The small molecule below binds the protein below.
Small molecule (SMILES): CC(=O)N[C@@H]1[C@@H](O)[C@H](O)[C@@H](CO)O[C@H]1O

Sequence of chain 1.A:
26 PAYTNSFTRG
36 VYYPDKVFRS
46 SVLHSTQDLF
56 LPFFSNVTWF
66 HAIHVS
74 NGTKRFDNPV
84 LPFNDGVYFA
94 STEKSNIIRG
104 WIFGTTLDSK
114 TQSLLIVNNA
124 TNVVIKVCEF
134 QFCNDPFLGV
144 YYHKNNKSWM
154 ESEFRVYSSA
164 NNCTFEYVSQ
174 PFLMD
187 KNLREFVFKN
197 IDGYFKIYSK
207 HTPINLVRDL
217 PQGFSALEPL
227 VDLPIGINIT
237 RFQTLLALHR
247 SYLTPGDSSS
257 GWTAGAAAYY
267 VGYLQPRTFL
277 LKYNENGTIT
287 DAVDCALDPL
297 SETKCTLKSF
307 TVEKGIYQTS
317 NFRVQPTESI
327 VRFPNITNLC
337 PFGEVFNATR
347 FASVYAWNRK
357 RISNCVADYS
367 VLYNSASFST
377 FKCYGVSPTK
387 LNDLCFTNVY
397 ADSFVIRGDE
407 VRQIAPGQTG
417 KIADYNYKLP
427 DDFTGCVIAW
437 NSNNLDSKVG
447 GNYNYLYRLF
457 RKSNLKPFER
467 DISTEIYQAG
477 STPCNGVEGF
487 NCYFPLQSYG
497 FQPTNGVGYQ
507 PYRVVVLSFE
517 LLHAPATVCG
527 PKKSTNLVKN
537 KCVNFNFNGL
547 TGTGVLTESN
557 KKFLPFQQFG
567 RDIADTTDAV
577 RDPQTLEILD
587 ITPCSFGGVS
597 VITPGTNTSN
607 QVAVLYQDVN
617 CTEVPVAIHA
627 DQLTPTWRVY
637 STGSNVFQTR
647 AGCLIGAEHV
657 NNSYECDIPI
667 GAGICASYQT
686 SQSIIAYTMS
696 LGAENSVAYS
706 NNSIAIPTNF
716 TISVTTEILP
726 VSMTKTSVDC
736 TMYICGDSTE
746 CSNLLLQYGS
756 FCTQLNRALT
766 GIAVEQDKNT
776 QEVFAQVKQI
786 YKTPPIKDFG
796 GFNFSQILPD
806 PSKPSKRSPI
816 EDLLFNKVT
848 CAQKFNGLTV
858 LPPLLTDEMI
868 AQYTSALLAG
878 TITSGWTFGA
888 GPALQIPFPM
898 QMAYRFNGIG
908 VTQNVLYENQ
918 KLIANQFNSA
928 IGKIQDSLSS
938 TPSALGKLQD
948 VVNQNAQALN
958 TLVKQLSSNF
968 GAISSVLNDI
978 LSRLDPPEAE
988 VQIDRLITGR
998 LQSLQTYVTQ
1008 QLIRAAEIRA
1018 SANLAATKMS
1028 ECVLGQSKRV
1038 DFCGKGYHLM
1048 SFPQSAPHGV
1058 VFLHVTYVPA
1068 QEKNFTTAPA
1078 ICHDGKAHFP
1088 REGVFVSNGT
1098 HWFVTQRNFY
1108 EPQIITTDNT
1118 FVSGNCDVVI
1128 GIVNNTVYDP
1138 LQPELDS

Binding-site contacts:
Ligand atom O5 contacts residue ASN603 of chain 1.A at 2.4 Å (h-bond).
Ligand atom O6 contacts residue ASN603 of chain 1.A at 4.2 Å.
Ligand atom C7 contacts residue ASN603 of chain 1.A at 3.8 Å.
Ligand atom C8 contacts residue THR604 of chain 1.A at 4.1 Å.
Ligand atom C4 contacts residue ASN603 of chain 1.A at 4.3 Å.
Ligand atom C7 contacts residue THR604 of chain 1.A at 4.4 Å.
Ligand atom C3 contacts residue ASN603 of chain 1.A at 3.8 Å.
Ligand atom C1 contacts residue ASN603 of chain 1.A at 1.4 Å.
Ligand atom O7 contacts residue ASN603 of chain 1.A at 4.1 Å.
Ligand atom N2 contacts residue ASN603 of chain 1.A at 2.9 Å (h-bond).
Ligand atom C5 contacts residue ASN603 of chain 1.A at 3.7 Å.
Ligand atom C2 contacts residue ASN603 of chain 1.A at 2.5 Å.